Sequence of chain 1.A:
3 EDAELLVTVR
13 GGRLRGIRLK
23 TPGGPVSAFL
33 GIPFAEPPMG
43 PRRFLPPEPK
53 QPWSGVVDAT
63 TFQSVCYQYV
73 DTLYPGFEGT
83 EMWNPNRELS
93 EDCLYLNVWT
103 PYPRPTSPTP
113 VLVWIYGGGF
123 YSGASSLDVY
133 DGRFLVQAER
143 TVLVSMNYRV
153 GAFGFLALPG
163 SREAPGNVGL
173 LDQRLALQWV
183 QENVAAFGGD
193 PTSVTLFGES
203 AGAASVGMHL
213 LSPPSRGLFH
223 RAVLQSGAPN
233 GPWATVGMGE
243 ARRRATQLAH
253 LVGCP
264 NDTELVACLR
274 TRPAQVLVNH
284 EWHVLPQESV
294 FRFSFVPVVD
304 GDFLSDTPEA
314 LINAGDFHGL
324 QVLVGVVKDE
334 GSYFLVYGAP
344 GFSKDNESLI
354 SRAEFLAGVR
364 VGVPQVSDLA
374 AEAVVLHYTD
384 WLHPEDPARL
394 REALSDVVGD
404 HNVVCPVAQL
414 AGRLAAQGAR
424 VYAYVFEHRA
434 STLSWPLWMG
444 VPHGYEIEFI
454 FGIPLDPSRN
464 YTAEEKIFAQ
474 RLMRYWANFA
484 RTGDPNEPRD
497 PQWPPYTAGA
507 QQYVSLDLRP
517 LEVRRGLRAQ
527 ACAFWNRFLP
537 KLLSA

This small molecule binds to this protein.
Small molecule (SMILES): CC(=O)N[C@H]1[C@H](O[C@H]2[C@H](O)[C@@H](NC(C)=O)CO[C@@H]2CO[C@@H]2O[C@@H](C)[C@@H](O)[C@@H](O)[C@@H]2O)O[C@H](CO)[C@@H](O)[C@@H]1O

Binding-site contacts:
Ligand atom C6 contacts residue ASN349 of chain 1.A at 4.1 Å.
Ligand atom C5 contacts residue SER346 of chain 1.A at 4.1 Å.
Ligand atom C8 contacts residue ALA342 of chain 1.A at 4.1 Å (hydrophobic).
Ligand atom C1 contacts residue GLY344 of chain 1.A at 4.0 Å.
Ligand atom C6 contacts residue SER346 of chain 1.A at 4.2 Å.
Ligand atom O5 contacts residue SER346 of chain 1.A at 3.9 Å.
Ligand atom C8 contacts residue GLY344 of chain 1.A at 3.8 Å.
Ligand atom C5 contacts residue ASN349 of chain 1.A at 4.3 Å.
Ligand atom C6 contacts residue PHE345 of chain 1.A at 3.8 Å (hydrophobic).
Ligand atom C2 contacts residue GLY344 of chain 1.A at 4.4 Å.
Ligand atom C1 contacts residue ASN349 of chain 1.A at 1.4 Å.
Ligand atom N2 contacts residue GLY344 of chain 1.A at 4.4 Å.
Ligand atom C7 contacts residue ASN349 of chain 1.A at 3.8 Å.
Ligand atom O7 contacts residue GLY344 of chain 1.A at 2.6 Å (h-bond).
Ligand atom O5 contacts residue SER346 of chain 1.A at 3.5 Å.
Ligand atom N2 contacts residue ASN349 of chain 1.A at 3.0 Å (h-bond).
Ligand atom C3 contacts residue ASN349 of chain 1.A at 3.9 Å.
Ligand atom C7 contacts residue GLY344 of chain 1.A at 3.4 Å.
Ligand atom C8 contacts residue ASN349 of chain 1.A at 4.0 Å.
Ligand atom C6 contacts residue ASP348 of chain 1.A at 4.1 Å.
Ligand atom C2 contacts residue ASN349 of chain 1.A at 2.5 Å.
Ligand atom O4 contacts residue GLY344 of chain 1.A at 4.3 Å.
Ligand atom C7 contacts residue PRO343 of chain 1.A at 4.3 Å (hydrophobic).
Ligand atom O7 contacts residue PRO343 of chain 1.A at 3.4 Å.
Ligand atom C5 contacts residue ASN349 of chain 1.A at 3.6 Å.
Ligand atom C4 contacts residue ASN349 of chain 1.A at 4.2 Å.
Ligand atom O5 contacts residue ASN349 of chain 1.A at 2.3 Å (h-bond).
Ligand atom C5 contacts residue GLY344 of chain 1.A at 4.0 Å.
Ligand atom C3 contacts residue GLY344 of chain 1.A at 4.1 Å.
Ligand atom C8 contacts residue PHE345 of chain 1.A at 3.6 Å (hydrophobic).
Ligand atom C6 contacts residue SER346 of chain 1.A at 3.9 Å.
Ligand atom O5 contacts residue GLY344 of chain 1.A at 4.5 Å.
Ligand atom C5 contacts residue PHE345 of chain 1.A at 4.1 Å (hydrophobic).
Ligand atom C1 contacts residue SER346 of chain 1.A at 4.1 Å.